Sequence of chain 40.F:
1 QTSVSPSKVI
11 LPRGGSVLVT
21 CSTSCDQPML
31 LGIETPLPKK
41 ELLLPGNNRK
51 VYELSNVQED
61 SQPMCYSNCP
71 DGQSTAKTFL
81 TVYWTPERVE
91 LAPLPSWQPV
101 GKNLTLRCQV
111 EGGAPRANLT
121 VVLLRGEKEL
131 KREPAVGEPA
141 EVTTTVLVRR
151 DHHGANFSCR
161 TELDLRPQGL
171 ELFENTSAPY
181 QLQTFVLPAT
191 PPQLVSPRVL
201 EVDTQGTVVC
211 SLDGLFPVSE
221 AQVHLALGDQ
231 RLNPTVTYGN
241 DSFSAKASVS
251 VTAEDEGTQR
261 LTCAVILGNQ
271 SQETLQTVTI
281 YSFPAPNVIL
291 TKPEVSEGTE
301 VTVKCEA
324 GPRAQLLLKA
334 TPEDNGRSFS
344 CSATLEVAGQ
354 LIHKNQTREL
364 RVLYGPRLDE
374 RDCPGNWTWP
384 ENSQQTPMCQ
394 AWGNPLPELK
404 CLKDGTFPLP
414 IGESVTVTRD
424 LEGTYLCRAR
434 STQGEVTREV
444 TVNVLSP

Binding-site contacts:
Ligand atom C7 contacts residue LEU147 of chain 40.F at 3.1 Å (hydrophobic).
Ligand atom C5 contacts residue ASN103 of chain 40.F at 4.0 Å.
Ligand atom C1 contacts residue THR145 of chain 40.F at 3.4 Å.
Ligand atom N2 contacts residue ASN103 of chain 40.F at 3.8 Å.
Ligand atom N2 contacts residue THR145 of chain 40.F at 4.0 Å.
Ligand atom C3 contacts residue THR145 of chain 40.F at 4.1 Å.
Ligand atom C8 contacts residue VAL146 of chain 40.F at 4.5 Å (hydrophobic).
Ligand atom O5 contacts residue THR145 of chain 40.F at 4.0 Å.
Ligand atom O5 contacts residue ASN103 of chain 40.F at 2.6 Å (h-bond).
Ligand atom C1 contacts residue ASN103 of chain 40.F at 1.7 Å.
Ligand atom C2 contacts residue ASN103 of chain 40.F at 3.2 Å.
Ligand atom C5 contacts residue THR145 of chain 40.F at 4.0 Å.
Ligand atom O7 contacts residue LEU147 of chain 40.F at 3.0 Å.
Ligand atom C8 contacts residue LEU147 of chain 40.F at 3.4 Å (hydrophobic).
Ligand atom N2 contacts residue LEU147 of chain 40.F at 3.6 Å.
Ligand atom C2 contacts residue LEU147 of chain 40.F at 4.3 Å (hydrophobic).
Ligand atom C2 contacts residue THR145 of chain 40.F at 4.1 Å.
Ligand atom C3 contacts residue ASN103 of chain 40.F at 4.5 Å.

The protein below binds the small molecule below.
Small molecule (SMILES): CC(=O)N[C@@H]1[C@@H](O)[C@H](O)[C@@H](CO)O[C@H]1O